Sequence of chain 1.G:
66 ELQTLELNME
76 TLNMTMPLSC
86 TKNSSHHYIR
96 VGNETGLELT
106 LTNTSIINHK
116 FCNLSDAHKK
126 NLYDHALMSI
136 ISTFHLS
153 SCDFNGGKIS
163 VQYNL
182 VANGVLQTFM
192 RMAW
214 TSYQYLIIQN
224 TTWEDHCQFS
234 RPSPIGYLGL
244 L

The protein below binds the small molecule below.
Small molecule (SMILES): CC(=O)N[C@H]1[C@H](O[C@H]2[C@H](O)[C@@H](NC(C)=O)CO[C@@H]2CO)O[C@H](CO)[C@@H](O[C@@H]2O[C@H](CO)[C@@H](O)[C@H](O[C@H]3O[C@H](CO)[C@@H](O)[C@H](O)[C@@H]3O)[C@@H]2O)[C@@H]1O

Sequence of chain 1.E:
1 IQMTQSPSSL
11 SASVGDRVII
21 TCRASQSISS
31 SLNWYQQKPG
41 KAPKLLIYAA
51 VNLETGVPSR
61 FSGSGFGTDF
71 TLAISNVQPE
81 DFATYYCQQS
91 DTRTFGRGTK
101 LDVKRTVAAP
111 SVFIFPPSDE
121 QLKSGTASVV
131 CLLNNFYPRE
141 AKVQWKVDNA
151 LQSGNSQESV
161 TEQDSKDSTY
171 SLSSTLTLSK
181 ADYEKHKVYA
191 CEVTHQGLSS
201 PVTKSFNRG

Sequence of chain 1.B:
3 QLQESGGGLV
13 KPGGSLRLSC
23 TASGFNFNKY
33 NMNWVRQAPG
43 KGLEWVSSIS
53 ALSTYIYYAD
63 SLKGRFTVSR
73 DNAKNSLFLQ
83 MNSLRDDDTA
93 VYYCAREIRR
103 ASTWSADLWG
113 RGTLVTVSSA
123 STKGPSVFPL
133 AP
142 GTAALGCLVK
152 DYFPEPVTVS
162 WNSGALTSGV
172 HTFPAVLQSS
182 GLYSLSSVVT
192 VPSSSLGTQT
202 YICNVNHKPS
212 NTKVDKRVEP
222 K

Binding-site contacts:
Ligand atom C6 contacts residue ASP109 of chain 1.B at 4.0 Å.
Ligand atom C7 contacts residue GLU99 of chain 1.G at 4.1 Å.
Ligand atom C2 contacts residue ASN98 of chain 1.G at 2.5 Å.
Ligand atom O7 contacts residue TYR32 of chain 1.B at 3.7 Å.
Ligand atom C7 contacts residue ASN98 of chain 1.G at 3.5 Å.
Ligand atom C3 contacts residue ASN98 of chain 1.G at 3.8 Å.
Ligand atom C2 contacts residue THR55 of chain 1.E at 4.3 Å.
Ligand atom C8 contacts residue ASN98 of chain 1.G at 3.9 Å.
Ligand atom C6 contacts residue ILE100 of chain 1.B at 4.3 Å (hydrophobic).
Ligand atom C1 contacts residue GLU99 of chain 1.G at 3.9 Å.
Ligand atom C4 contacts residue THR55 of chain 1.E at 3.9 Å.
Ligand atom C6 contacts residue THR55 of chain 1.E at 4.2 Å.
Ligand atom C6 contacts residue GLU54 of chain 1.E at 3.6 Å.
Ligand atom O6 contacts residue GLU54 of chain 1.E at 4.1 Å.
Ligand atom C8 contacts residue LYS31 of chain 1.B at 3.7 Å.
Ligand atom C1 contacts residue ASN98 of chain 1.G at 1.4 Å.
Ligand atom O5 contacts residue ASN98 of chain 1.G at 2.4 Å (h-bond).
Ligand atom C3 contacts residue TYR32 of chain 1.B at 4.1 Å (hydrophobic).
Ligand atom C8 contacts residue GLU99 of chain 1.G at 3.7 Å.
Ligand atom O4 contacts residue THR55 of chain 1.E at 2.8 Å (h-bond).
Ligand atom N2 contacts residue GLU99 of chain 1.G at 3.1 Å (salt-bridge).
Ligand atom C6 contacts residue ARG98 of chain 1.B at 4.3 Å.
Ligand atom C2 contacts residue GLU99 of chain 1.G at 3.7 Å.
Ligand atom O6 contacts residue ASP109 of chain 1.B at 3.1 Å (salt-bridge).
Ligand atom C7 contacts residue TYR32 of chain 1.B at 3.7 Å (hydrophobic).
Ligand atom C5 contacts residue ASN98 of chain 1.G at 3.7 Å.
Ligand atom C5 contacts residue THR55 of chain 1.E at 4.0 Å.
Ligand atom C3 contacts residue THR55 of chain 1.E at 4.2 Å.
Ligand atom N2 contacts residue TYR32 of chain 1.B at 4.3 Å.
Ligand atom O7 contacts residue ILE100 of chain 1.B at 4.0 Å.
Ligand atom O7 contacts residue ASN98 of chain 1.G at 3.8 Å.
Ligand atom C6 contacts residue ASP109 of chain 1.B at 4.3 Å.
Ligand atom C8 contacts residue TYR32 of chain 1.B at 3.7 Å (hydrophobic).
Ligand atom O3 contacts residue GLU99 of chain 1.G at 4.4 Å.
Ligand atom O2 contacts residue THR55 of chain 1.E at 4.0 Å.
Ligand atom C3 contacts residue GLU99 of chain 1.G at 3.8 Å.
Ligand atom O6 contacts residue ARG98 of chain 1.B at 3.7 Å.
Ligand atom N2 contacts residue ASN98 of chain 1.G at 2.9 Å (h-bond).
Ligand atom O3 contacts residue TYR32 of chain 1.B at 2.9 Å (h-bond).
Ligand atom C4 contacts residue ASN98 of chain 1.G at 4.3 Å.